Sequence of chain 1.F:
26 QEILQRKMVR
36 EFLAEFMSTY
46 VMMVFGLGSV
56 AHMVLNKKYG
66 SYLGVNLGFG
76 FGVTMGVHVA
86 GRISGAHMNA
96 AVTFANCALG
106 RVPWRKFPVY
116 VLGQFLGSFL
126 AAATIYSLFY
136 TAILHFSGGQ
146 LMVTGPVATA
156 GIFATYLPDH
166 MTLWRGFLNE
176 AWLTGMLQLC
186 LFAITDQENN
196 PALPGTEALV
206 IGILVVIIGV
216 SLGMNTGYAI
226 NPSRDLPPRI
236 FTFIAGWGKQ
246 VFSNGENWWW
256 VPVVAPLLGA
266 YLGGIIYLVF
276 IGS

This small molecule binds to this protein.
Small molecule (SMILES): CCOC(=O)c1ccc(NC(=O)NCc2ccc(-n3cccn3)cc2)cc1

Binding-site contacts:
Ligand atom C01 contacts residue TYR223 of chain 1.F at 3.3 Å (hydrophobic).
Ligand atom C20 contacts residue THR190 of chain 1.F at 4.1 Å.
Ligand atom C11 contacts residue HIS92 of chain 1.F at 3.7 Å.
Ligand atom C09 contacts residue HIS92 of chain 1.F at 3.7 Å.
Ligand atom C07 contacts residue LEU182 of chain 1.F at 3.8 Å (hydrophobic).
Ligand atom O05 contacts residue ILE225 of chain 1.F at 3.7 Å.
Ligand atom C25 contacts residue VAL97 of chain 1.F at 4.0 Å (hydrophobic).
Ligand atom C11 contacts residue ALA91 of chain 1.F at 3.6 Å (hydrophobic).
Ligand atom O12 contacts residue ILE206 of chain 1.F at 3.6 Å.
Ligand atom C16 contacts residue ILE206 of chain 1.F at 3.9 Å (hydrophobic).
Ligand atom C27 contacts residue MET47 of chain 1.F at 4.0 Å (hydrophobic).
Ligand atom C16 contacts residue THR190 of chain 1.F at 4.0 Å.
Ligand atom N10 contacts residue ALA91 of chain 1.F at 3.9 Å.
Ligand atom C22 contacts residue ASN101 of chain 1.F at 3.3 Å.
Ligand atom C27 contacts residue ASN226 of chain 1.F at 3.7 Å.
Ligand atom C27 contacts residue VAL78 of chain 1.F at 4.1 Å (hydrophobic).
Ligand atom C14 contacts residue GLY90 of chain 1.F at 4.0 Å.
Ligand atom C01 contacts residue ILE225 of chain 1.F at 4.0 Å (hydrophobic).
Ligand atom C22 contacts residue PHE187 of chain 1.F at 3.3 Å (hydrophobic).
Ligand atom N10 contacts residue HIS92 of chain 1.F at 2.8 Å (h-bond).
Ligand atom C14 contacts residue ALA91 of chain 1.F at 3.3 Å (hydrophobic).
Ligand atom O12 contacts residue LEU186 of chain 1.F at 4.1 Å.
Ligand atom C21 contacts residue PHE187 of chain 1.F at 4.0 Å (hydrophobic).
Ligand atom C25 contacts residue ALA91 of chain 1.F at 4.1 Å (hydrophobic).
Ligand atom C26 contacts residue MET93 of chain 1.F at 3.7 Å (hydrophobic).
Ligand atom N13 contacts residue ALA91 of chain 1.F at 2.6 Å (h-bond).
Ligand atom N23 contacts residue GLN183 of chain 1.F at 3.5 Å (h-bond).
Ligand atom C14 contacts residue VAL82 of chain 1.F at 3.9 Å (hydrophobic).
Ligand atom N23 contacts residue ASN101 of chain 1.F at 3.6 Å.
Ligand atom C01 contacts residue ALA224 of chain 1.F at 3.3 Å (hydrophobic).
Ligand atom C21 contacts residue ARG106 of chain 1.F at 4.0 Å.
Ligand atom C26 contacts residue ASN94 of chain 1.F at 4.1 Å.
Ligand atom C02 contacts residue PHE74 of chain 1.F at 3.6 Å (hydrophobic).
Ligand atom C14 contacts residue ILE206 of chain 1.F at 4.0 Å (hydrophobic).
Ligand atom C24 contacts residue VAL97 of chain 1.F at 3.6 Å (hydrophobic).
Ligand atom C26 contacts residue HIS92 of chain 1.F at 3.9 Å.
Ligand atom O12 contacts residue VAL78 of chain 1.F at 3.8 Å.
Ligand atom C22 contacts residue GLN183 of chain 1.F at 3.6 Å.
Ligand atom N13 contacts residue HIS92 of chain 1.F at 3.7 Å.
Ligand atom C17 contacts residue THR190 of chain 1.F at 3.5 Å.